Sequence of chain 1.A:
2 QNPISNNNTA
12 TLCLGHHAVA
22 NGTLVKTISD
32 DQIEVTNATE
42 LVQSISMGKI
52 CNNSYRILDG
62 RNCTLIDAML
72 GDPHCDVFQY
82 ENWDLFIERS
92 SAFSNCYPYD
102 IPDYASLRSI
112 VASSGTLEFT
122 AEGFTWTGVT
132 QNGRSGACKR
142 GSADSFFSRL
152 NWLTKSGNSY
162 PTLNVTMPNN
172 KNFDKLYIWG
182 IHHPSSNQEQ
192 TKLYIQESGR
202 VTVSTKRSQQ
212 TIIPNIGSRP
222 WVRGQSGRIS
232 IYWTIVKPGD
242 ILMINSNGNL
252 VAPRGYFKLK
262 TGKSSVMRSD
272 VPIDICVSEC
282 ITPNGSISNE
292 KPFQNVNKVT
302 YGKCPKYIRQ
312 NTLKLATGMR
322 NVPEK

A small-molecule ligand and the protein it binds are described below.
Small molecule (SMILES): CC(=O)N[C@H]1[C@H](O[C@H]2[C@H](O)[C@@H](NC(C)=O)CO[C@@H]2CO)O[C@H](CO)[C@@H](O)[C@@H]1O

Binding-site contacts:
Ligand atom C5 contacts residue ASN63 of chain 1.A at 3.5 Å.
Ligand atom C1 contacts residue ASN63 of chain 1.A at 1.4 Å.
Ligand atom O5 contacts residue ASN63 of chain 1.A at 2.3 Å (h-bond).
Ligand atom C2 contacts residue ASN63 of chain 1.A at 2.6 Å.
Ligand atom C7 contacts residue ASN63 of chain 1.A at 3.3 Å.
Ligand atom C4 contacts residue ASN63 of chain 1.A at 4.2 Å.
Ligand atom O7 contacts residue ARG62 of chain 1.A at 4.0 Å.
Ligand atom C7 contacts residue ARG62 of chain 1.A at 4.5 Å.
Ligand atom C8 contacts residue ARG62 of chain 1.A at 4.1 Å.
Ligand atom C6 contacts residue PHE94 of chain 1.A at 4.5 Å (hydrophobic).
Ligand atom N2 contacts residue ASN63 of chain 1.A at 3.2 Å (h-bond).
Ligand atom O7 contacts residue ASN63 of chain 1.A at 3.0 Å (h-bond).
Ligand atom O5 contacts residue PHE94 of chain 1.A at 4.2 Å.
Ligand atom C3 contacts residue ASN63 of chain 1.A at 3.9 Å.